Sequence of chain 2.A:
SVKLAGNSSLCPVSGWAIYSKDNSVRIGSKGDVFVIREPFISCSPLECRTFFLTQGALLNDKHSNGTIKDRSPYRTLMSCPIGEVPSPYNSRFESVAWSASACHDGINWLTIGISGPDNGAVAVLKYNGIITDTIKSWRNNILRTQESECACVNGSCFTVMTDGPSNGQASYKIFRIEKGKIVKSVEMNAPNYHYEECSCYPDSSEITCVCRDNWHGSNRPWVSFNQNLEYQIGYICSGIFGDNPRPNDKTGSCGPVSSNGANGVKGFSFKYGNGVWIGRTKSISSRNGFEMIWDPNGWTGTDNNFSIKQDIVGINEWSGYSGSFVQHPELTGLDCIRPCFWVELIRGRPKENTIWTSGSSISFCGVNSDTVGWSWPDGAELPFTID

Binding-site contacts:
Ligand atom O5 contacts residue ALA5 of chain 2.A at 3.8 Å.
Ligand atom C2 contacts residue ASN7 of chain 2.A at 2.2 Å.
Ligand atom C3 contacts residue ASN7 of chain 2.A at 3.6 Å.
Ligand atom O3 contacts residue ASN7 of chain 2.A at 4.5 Å.
Ligand atom N2 contacts residue ASN7 of chain 2.A at 2.9 Å (h-bond).
Ligand atom C1 contacts residue ASN7 of chain 2.A at 1.4 Å.
Ligand atom C5 contacts residue ALA5 of chain 2.A at 4.4 Å (hydrophobic).
Ligand atom O5 contacts residue ASN7 of chain 2.A at 2.4 Å (h-bond).
Ligand atom C5 contacts residue ASN7 of chain 2.A at 3.6 Å.
Ligand atom C4 contacts residue ASN7 of chain 2.A at 4.1 Å.
Ligand atom C6 contacts residue ALA5 of chain 2.A at 4.2 Å (hydrophobic).
Ligand atom O7 contacts residue ASN7 of chain 2.A at 3.6 Å (h-bond).
Ligand atom C1 contacts residue ALA5 of chain 2.A at 4.4 Å (hydrophobic).
Ligand atom C7 contacts residue ASN7 of chain 2.A at 3.5 Å.

This small molecule binds to this protein.
Small molecule (SMILES): CC(=O)N[C@@H]1[C@@H](O)[C@H](O)[C@@H](CO)O[C@H]1O